Sequence of chain 1.A:
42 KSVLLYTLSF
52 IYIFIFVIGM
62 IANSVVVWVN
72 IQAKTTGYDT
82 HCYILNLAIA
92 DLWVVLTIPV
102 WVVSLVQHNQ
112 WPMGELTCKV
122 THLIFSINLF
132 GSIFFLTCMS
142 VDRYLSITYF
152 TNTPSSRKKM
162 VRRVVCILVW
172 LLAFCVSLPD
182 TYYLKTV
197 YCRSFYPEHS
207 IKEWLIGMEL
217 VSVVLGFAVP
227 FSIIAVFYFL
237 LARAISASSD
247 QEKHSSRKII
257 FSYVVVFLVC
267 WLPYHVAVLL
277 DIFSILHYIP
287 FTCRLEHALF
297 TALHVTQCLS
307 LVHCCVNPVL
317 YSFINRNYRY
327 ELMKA

A small-molecule ligand and the protein it binds are described below.
Small molecule (SMILES): Cc1cc2cccnc2c(N2CCC[NH+](Cc3csc(N4CCC(O)CC4)n3)CC2)c1OCCCC(=O)O

Binding-site contacts:
Ligand atom C37 contacts residue PHE131 of chain 1.A at 3.5 Å (hydrophobic).
Ligand atom C18 contacts residue SER306 of chain 1.A at 3.7 Å.
Ligand atom C21 contacts residue LEU307 of chain 1.A at 3.5 Å (hydrophobic).
Ligand atom C02 contacts residue HIS271 of chain 1.A at 3.7 Å.
Ligand atom C04 contacts residue TYR270 of chain 1.A at 3.7 Å (hydrophobic).
Ligand atom C20 contacts residue PHE126 of chain 1.A at 3.9 Å (hydrophobic).
Ligand atom C17 contacts residue TYR270 of chain 1.A at 3.3 Å (hydrophobic).
Ligand atom C38 contacts residue ILE134 of chain 1.A at 3.6 Å (hydrophobic).
Ligand atom N05 contacts residue LEU130 of chain 1.A at 3.5 Å.
Ligand atom O25 contacts residue TRP102 of chain 1.A at 3.7 Å.
Ligand atom C21 contacts residue TYR53 of chain 1.A at 4.0 Å (hydrophobic).
Ligand atom C23 contacts residue TRP102 of chain 1.A at 3.6 Å (hydrophobic).
Ligand atom O31 contacts residue HIS300 of chain 1.A at 3.9 Å.
Ligand atom O31 contacts residue GLN303 of chain 1.A at 3.6 Å (h-bond).
Ligand atom C33 contacts residue GLN303 of chain 1.A at 4.0 Å.
Ligand atom C03 contacts residue SER218 of chain 1.A at 3.6 Å.
Ligand atom O01 contacts residue HIS271 of chain 1.A at 3.1 Å (h-bond).
Ligand atom C11 contacts residue PHE126 of chain 1.A at 3.5 Å (hydrophobic).
Ligand atom N16 contacts residue TYR270 of chain 1.A at 3.8 Å.
Ligand atom C02 contacts residue SER218 of chain 1.A at 3.7 Å.
Ligand atom C35 contacts residue SER127 of chain 1.A at 3.7 Å.
Ligand atom C03 contacts residue HIS271 of chain 1.A at 3.8 Å.
Ligand atom O30 contacts residue ASN110 of chain 1.A at 3.1 Å (h-bond).
Ligand atom C18 contacts residue PHE126 of chain 1.A at 3.9 Å (hydrophobic).
Ligand atom N07 contacts residue PHE126 of chain 1.A at 3.9 Å.
Ligand atom S36 contacts residue SER127 of chain 1.A at 3.7 Å.
Ligand atom C04 contacts residue SER218 of chain 1.A at 3.5 Å.
Ligand atom C17 contacts residue PHE126 of chain 1.A at 4.0 Å (hydrophobic).
Ligand atom C22 contacts residue TYR53 of chain 1.A at 3.9 Å (hydrophobic).
Ligand atom C19 contacts residue SER306 of chain 1.A at 3.4 Å.
Ligand atom S36 contacts residue PHE131 of chain 1.A at 3.4 Å.
Ligand atom C03 contacts residue TYR270 of chain 1.A at 3.4 Å (hydrophobic).
Ligand atom C19 contacts residue PHE126 of chain 1.A at 3.8 Å (hydrophobic).
Ligand atom C38 contacts residue LEU130 of chain 1.A at 3.7 Å (hydrophobic).
Ligand atom C33 contacts residue TYR270 of chain 1.A at 3.9 Å (hydrophobic).
Ligand atom C23 contacts residue LEU307 of chain 1.A at 3.9 Å (hydrophobic).
Ligand atom C37 contacts residue LEU130 of chain 1.A at 3.7 Å (hydrophobic).
Ligand atom C32 contacts residue GLN303 of chain 1.A at 3.6 Å.
Ligand atom O01 contacts residue ILE134 of chain 1.A at 3.6 Å.
Ligand atom C23 contacts residue TYR53 of chain 1.A at 3.3 Å (hydrophobic).